The small molecule below binds the protein below.
Small molecule (SMILES): CC(=O)N[C@H]1[C@H](O[C@H]2[C@H](O)[C@@H](NC(C)=O)CO[C@@H]2CO[C@@H]2O[C@@H](C)[C@@H](O)[C@@H](O)[C@@H]2O)O[C@H](CO)[C@@H](O)[C@@H]1O

Sequence of chain 38.A:
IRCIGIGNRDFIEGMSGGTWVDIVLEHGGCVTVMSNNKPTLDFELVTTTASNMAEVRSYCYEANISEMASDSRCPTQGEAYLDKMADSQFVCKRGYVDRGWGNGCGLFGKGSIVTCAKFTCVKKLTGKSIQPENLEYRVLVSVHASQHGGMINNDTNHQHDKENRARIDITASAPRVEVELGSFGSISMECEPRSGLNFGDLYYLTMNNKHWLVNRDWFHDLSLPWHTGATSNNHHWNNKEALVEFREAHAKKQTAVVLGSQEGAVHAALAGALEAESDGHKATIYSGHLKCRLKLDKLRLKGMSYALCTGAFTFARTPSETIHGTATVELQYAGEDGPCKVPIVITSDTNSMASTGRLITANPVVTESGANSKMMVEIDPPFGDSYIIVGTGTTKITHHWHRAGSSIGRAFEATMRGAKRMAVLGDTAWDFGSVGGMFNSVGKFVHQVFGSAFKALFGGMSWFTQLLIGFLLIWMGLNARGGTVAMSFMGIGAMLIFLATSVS

Binding-site contacts:
Ligand atom C2 contacts residue MET151 of chain 38.A at 4.2 Å (hydrophobic).
Ligand atom N2 contacts residue ASN154 of chain 38.A at 2.9 Å (h-bond).
Ligand atom O7 contacts residue GLY150 of chain 38.A at 2.9 Å (h-bond).
Ligand atom O7 contacts residue THR156 of chain 38.A at 4.5 Å.
Ligand atom C1 contacts residue GLY150 of chain 38.A at 3.9 Å.
Ligand atom C3 contacts residue MET151 of chain 38.A at 4.0 Å (hydrophobic).
Ligand atom O6 contacts residue THR156 of chain 38.A at 4.5 Å.
Ligand atom C1 contacts residue ASN154 of chain 38.A at 1.4 Å.
Ligand atom C5 contacts residue MET151 of chain 38.A at 3.8 Å (hydrophobic).
Ligand atom O6 contacts residue MET151 of chain 38.A at 4.2 Å.
Ligand atom C6 contacts residue ASN157 of chain 38.A at 3.5 Å.
Ligand atom O5 contacts residue ASN157 of chain 38.A at 4.3 Å.
Ligand atom C1 contacts residue MET151 of chain 38.A at 4.1 Å (hydrophobic).
Ligand atom O7 contacts residue HIS148 of chain 38.A at 3.6 Å (h-bond).
Ligand atom C6 contacts residue THR156 of chain 38.A at 3.7 Å.
Ligand atom C6 contacts residue ASP161 of chain 38.A at 3.6 Å.
Ligand atom C5 contacts residue THR156 of chain 38.A at 3.9 Å.
Ligand atom C7 contacts residue ASN154 of chain 38.A at 3.7 Å.
Ligand atom C3 contacts residue ASN154 of chain 38.A at 3.8 Å.
Ligand atom C6 contacts residue MET151 of chain 38.A at 4.5 Å (hydrophobic).
Ligand atom C6 contacts residue THR156 of chain 38.A at 4.0 Å.
Ligand atom C7 contacts residue GLY150 of chain 38.A at 3.1 Å.
Ligand atom O5 contacts residue THR156 of chain 38.A at 4.0 Å.
Ligand atom N2 contacts residue GLY150 of chain 38.A at 3.5 Å (h-bond).
Ligand atom C5 contacts residue ASN154 of chain 38.A at 3.6 Å.
Ligand atom C1 contacts residue THR156 of chain 38.A at 4.3 Å.
Ligand atom O5 contacts residue ASN154 of chain 38.A at 2.3 Å (h-bond).
Ligand atom O5 contacts residue MET151 of chain 38.A at 3.9 Å.
Ligand atom C4 contacts residue MET151 of chain 38.A at 3.9 Å (hydrophobic).
Ligand atom C8 contacts residue GLY150 of chain 38.A at 3.8 Å.
Ligand atom C4 contacts residue ASN154 of chain 38.A at 4.2 Å.
Ligand atom C8 contacts residue THR156 of chain 38.A at 4.5 Å.
Ligand atom C8 contacts residue ASN157 of chain 38.A at 3.9 Å.
Ligand atom C2 contacts residue GLY150 of chain 38.A at 3.8 Å.
Ligand atom C2 contacts residue ASN154 of chain 38.A at 2.4 Å.
Ligand atom O5 contacts residue THR156 of chain 38.A at 4.0 Å.
Ligand atom C5 contacts residue THR156 of chain 38.A at 4.2 Å.
Ligand atom O7 contacts residue ASN154 of chain 38.A at 4.0 Å.